Binding-site contacts:
Ligand atom C2 contacts residue ASN271 of chain 1.B at 2.4 Å.
Ligand atom C8 contacts residue SER232 of chain 1.B at 3.4 Å.
Ligand atom C5 contacts residue ASN271 of chain 1.B at 3.6 Å.
Ligand atom C3 contacts residue ASP230 of chain 1.B at 3.8 Å.
Ligand atom O7 contacts residue LEU228 of chain 1.B at 3.7 Å.
Ligand atom O7 contacts residue PHE445 of chain 1.B at 3.0 Å (h-bond).
Ligand atom N2 contacts residue SER232 of chain 1.B at 3.8 Å.
Ligand atom N2 contacts residue ASN271 of chain 1.B at 2.9 Å (h-bond).
Ligand atom O7 contacts residue TYR446 of chain 1.B at 3.6 Å.
Ligand atom C7 contacts residue TYR446 of chain 1.B at 3.9 Å (hydrophobic).
Ligand atom C7 contacts residue SER232 of chain 1.B at 3.8 Å.
Ligand atom C4 contacts residue ASN444 of chain 1.B at 3.9 Å.
Ligand atom C3 contacts residue ASN271 of chain 1.B at 3.8 Å.
Ligand atom C8 contacts residue LEU228 of chain 1.B at 3.7 Å (hydrophobic).
Ligand atom N2 contacts residue LEU228 of chain 1.B at 3.9 Å.
Ligand atom C6 contacts residue HIS442 of chain 1.B at 3.4 Å.
Ligand atom C7 contacts residue LEU228 of chain 1.B at 3.5 Å (hydrophobic).
Ligand atom N2 contacts residue ASP230 of chain 1.B at 2.9 Å (salt-bridge).
Ligand atom O6 contacts residue ASN444 of chain 1.B at 3.7 Å.
Ligand atom C6 contacts residue SER443 of chain 1.B at 4.0 Å.
Ligand atom O3 contacts residue SER443 of chain 1.B at 4.0 Å.
Ligand atom C8 contacts residue TYR269 of chain 1.B at 3.6 Å (hydrophobic).
Ligand atom C1 contacts residue ASP230 of chain 1.B at 3.5 Å.
Ligand atom C7 contacts residue ASP230 of chain 1.B at 3.9 Å.
Ligand atom C8 contacts residue TYR446 of chain 1.B at 3.8 Å (hydrophobic).
Ligand atom C2 contacts residue ASP230 of chain 1.B at 3.6 Å.
Ligand atom C8 contacts residue SER208 of chain 1.B at 3.3 Å.
Ligand atom O3 contacts residue ASN444 of chain 1.B at 3.9 Å.
Ligand atom C7 contacts residue PHE445 of chain 1.B at 4.0 Å (hydrophobic).
Ligand atom C2 contacts residue ASN444 of chain 1.B at 4.0 Å.
Ligand atom O6 contacts residue HIS442 of chain 1.B at 3.5 Å (h-bond).
Ligand atom C7 contacts residue ASN271 of chain 1.B at 3.6 Å.
Ligand atom C1 contacts residue ASN271 of chain 1.B at 1.4 Å.
Ligand atom O7 contacts residue LYS204 of chain 1.B at 3.2 Å (salt-bridge).
Ligand atom O5 contacts residue ASN271 of chain 1.B at 2.3 Å (h-bond).
Ligand atom O7 contacts residue ASN444 of chain 1.B at 3.2 Å (h-bond).
Ligand atom C8 contacts residue ASP230 of chain 1.B at 3.9 Å.
Ligand atom O7 contacts residue ASN271 of chain 1.B at 3.8 Å.
Ligand atom O4 contacts residue PHE206 of chain 1.B at 3.8 Å.
Ligand atom O6 contacts residue SER443 of chain 1.B at 4.0 Å.

Sequence of chain 1.B:
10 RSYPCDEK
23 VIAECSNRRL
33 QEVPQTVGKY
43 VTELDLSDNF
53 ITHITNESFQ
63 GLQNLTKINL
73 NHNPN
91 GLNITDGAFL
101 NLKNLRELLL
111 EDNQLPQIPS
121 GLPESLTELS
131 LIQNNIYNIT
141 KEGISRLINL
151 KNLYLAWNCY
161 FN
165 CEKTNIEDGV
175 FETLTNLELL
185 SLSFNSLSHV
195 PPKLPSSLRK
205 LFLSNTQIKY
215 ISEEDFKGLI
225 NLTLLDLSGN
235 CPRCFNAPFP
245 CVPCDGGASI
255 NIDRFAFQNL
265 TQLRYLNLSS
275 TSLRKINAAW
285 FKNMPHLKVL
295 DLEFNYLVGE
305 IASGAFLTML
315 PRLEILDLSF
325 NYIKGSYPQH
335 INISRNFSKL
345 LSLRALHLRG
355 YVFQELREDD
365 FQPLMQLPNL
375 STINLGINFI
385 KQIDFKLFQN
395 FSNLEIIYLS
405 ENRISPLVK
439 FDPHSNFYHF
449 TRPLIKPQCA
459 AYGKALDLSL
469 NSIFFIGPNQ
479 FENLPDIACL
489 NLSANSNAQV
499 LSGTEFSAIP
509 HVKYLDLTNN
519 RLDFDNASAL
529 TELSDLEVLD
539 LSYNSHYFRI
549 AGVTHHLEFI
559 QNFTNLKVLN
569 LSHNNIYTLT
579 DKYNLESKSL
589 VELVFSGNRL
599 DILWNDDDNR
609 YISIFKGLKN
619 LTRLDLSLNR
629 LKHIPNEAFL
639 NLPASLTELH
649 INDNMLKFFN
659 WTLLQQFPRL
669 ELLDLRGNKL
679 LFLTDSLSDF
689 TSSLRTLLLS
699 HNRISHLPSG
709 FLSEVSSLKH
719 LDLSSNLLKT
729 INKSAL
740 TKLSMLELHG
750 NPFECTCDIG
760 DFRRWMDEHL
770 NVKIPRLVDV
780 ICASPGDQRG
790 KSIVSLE

This protein binds this small molecule.
Small molecule (SMILES): CC(=O)N[C@H]1[C@H](O[C@H]2[C@H](O)[C@@H](NC(C)=O)CO[C@@H]2CO)O[C@H](CO)[C@@H](O[C@@H]2O[C@H](CO[C@H]3O[C@H](CO)[C@@H](O)[C@H](O)[C@@H]3O)[C@@H](O)[C@H](O[C@H]3O[C@H](CO)[C@@H](O)[C@H](O)[C@@H]3O)[C@@H]2O)[C@@H]1O